Binding-site contacts:
Ligand atom O3 contacts residue ASN12 of chain 1.C at 3.1 Å (h-bond).
Ligand atom N2 contacts residue THR35 of chain 1.C at 2.8 Å (h-bond).
Ligand atom C7 contacts residue THR35 of chain 1.C at 3.8 Å.
Ligand atom C9 contacts residue PHE72 of chain 1.C at 3.7 Å (hydrophobic).
Ligand atom O11 contacts residue SER73 of chain 1.C at 2.9 Å (h-bond).
Ligand atom C7 contacts residue TRP70 of chain 1.C at 3.6 Å (hydrophobic).
Ligand atom C17 contacts residue ASN118 of chain 1.C at 3.0 Å.
Ligand atom O12 contacts residue THR38 of chain 1.C at 3.6 Å.
Ligand atom O19 contacts residue ASN118 of chain 1.C at 3.2 Å (h-bond).
Ligand atom O19 contacts residue LEU14 of chain 1.C at 3.8 Å.
Ligand atom C10 contacts residue SER73 of chain 1.C at 3.9 Å.
Ligand atom C5 contacts residue TRP110 of chain 1.A at 3.6 Å (hydrophobic).
Ligand atom O3 contacts residue THR35 of chain 1.C at 3.6 Å.
Ligand atom C10 contacts residue PHE72 of chain 1.C at 3.9 Å (hydrophobic).
Ligand atom C11 contacts residue SER73 of chain 1.C at 3.7 Å.
Ligand atom O3 contacts residue SER16 of chain 1.C at 2.7 Å (h-bond).
Ligand atom C6 contacts residue TRP97 of chain 1.C at 3.6 Å (hydrophobic).
Ligand atom C18 contacts residue ASN12 of chain 1.C at 3.1 Å.
Ligand atom C3 contacts residue TYR33 of chain 1.C at 3.5 Å (hydrophobic).
Ligand atom S1 contacts residue TRP70 of chain 1.C at 3.8 Å.
Ligand atom O12 contacts residue THR40 of chain 1.C at 3.6 Å.
Ligand atom C8 contacts residue TRP70 of chain 1.C at 3.7 Å (hydrophobic).
Ligand atom O3 contacts residue TYR33 of chain 1.C at 2.7 Å (h-bond).
Ligand atom O19 contacts residue TRP97 of chain 1.C at 3.5 Å (h-bond).
Ligand atom C2 contacts residue TRP110 of chain 1.A at 3.7 Å (hydrophobic).
Ligand atom N1 contacts residue ASN118 of chain 1.C at 3.6 Å.
Ligand atom C9 contacts residue TRP70 of chain 1.C at 3.8 Å (hydrophobic).
Ligand atom C7 contacts residue VAL37 of chain 1.C at 3.8 Å (hydrophobic).
Ligand atom O12 contacts residue ALA39 of chain 1.C at 2.8 Å (h-bond).
Ligand atom N2 contacts residue VAL37 of chain 1.C at 3.5 Å.
Ligand atom S1 contacts residue THR77 of chain 1.C at 3.5 Å (h-bond).
Ligand atom C4 contacts residue TRP110 of chain 1.A at 3.6 Å (hydrophobic).
Ligand atom C10 contacts residue TRP70 of chain 1.C at 3.7 Å (hydrophobic).
Ligand atom C18 contacts residue ASN118 of chain 1.C at 3.0 Å.
Ligand atom C4 contacts residue VAL37 of chain 1.C at 3.7 Å (hydrophobic).
Ligand atom C18 contacts residue LEU14 of chain 1.C at 3.5 Å (hydrophobic).
Ligand atom C3 contacts residue THR35 of chain 1.C at 3.5 Å.
Ligand atom C3 contacts residue VAL37 of chain 1.C at 3.8 Å (hydrophobic).
Ligand atom O11 contacts residue SER75 of chain 1.C at 3.4 Å (h-bond).
Ligand atom C3 contacts residue SER16 of chain 1.C at 3.6 Å.

This protein binds this small molecule.
Small molecule (SMILES): CC(=O)N1C(=O)N[C@@H]2[C@H](CCCCC(=O)O)SC[C@@H]21

Sequence of chain 1.A:
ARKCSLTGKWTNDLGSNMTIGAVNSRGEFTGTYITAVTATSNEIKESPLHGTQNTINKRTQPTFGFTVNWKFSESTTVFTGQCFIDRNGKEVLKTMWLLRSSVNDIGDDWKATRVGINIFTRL

Sequence of chain 1.C:
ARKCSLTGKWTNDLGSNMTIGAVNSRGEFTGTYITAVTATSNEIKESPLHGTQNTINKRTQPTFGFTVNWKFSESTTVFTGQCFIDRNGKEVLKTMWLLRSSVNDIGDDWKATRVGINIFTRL